The small molecule below binds the protein below.
Small molecule (SMILES): CC(C)CCC[C@@H](C)[C@H]1CC[C@H]2[C@@H]3CC=C4C[C@@H](OC(=O)CCC(=O)O)CC[C@]4(C)[C@H]3CC[C@]12C

Sequence of chain 1.G:
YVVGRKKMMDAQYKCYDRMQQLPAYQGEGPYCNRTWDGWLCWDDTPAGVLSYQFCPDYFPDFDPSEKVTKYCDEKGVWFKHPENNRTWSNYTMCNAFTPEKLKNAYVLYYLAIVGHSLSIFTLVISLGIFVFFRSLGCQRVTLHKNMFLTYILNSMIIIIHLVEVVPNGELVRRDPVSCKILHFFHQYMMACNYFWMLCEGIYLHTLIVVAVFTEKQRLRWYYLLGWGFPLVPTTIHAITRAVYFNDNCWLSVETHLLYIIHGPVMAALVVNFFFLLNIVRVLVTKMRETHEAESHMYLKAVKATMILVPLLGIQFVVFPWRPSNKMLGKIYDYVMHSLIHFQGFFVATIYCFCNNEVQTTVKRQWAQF

Binding-site contacts:
Ligand atom CBA contacts residue PHE233 of chain 1.G at 3.9 Å (hydrophobic).
Ligand atom CAE contacts residue Y011 of chain 1.V at 3.8 Å.
Ligand atom CAJ contacts residue Y011 of chain 1.V at 4.0 Å.
Ligand atom CAI contacts residue TRP275 of chain 1.G at 4.4 Å (hydrophobic).
Ligand atom CAV contacts residue TYR271 of chain 1.G at 4.1 Å (hydrophobic).
Ligand atom CBG contacts residue LEU197 of chain 1.G at 4.3 Å (hydrophobic).
Ligand atom CAK contacts residue ASN194 of chain 1.G at 3.9 Å.
Ligand atom CBD contacts residue TRP275 of chain 1.G at 4.0 Å (hydrophobic).
Ligand atom CAP contacts residue TRP275 of chain 1.G at 4.2 Å (hydrophobic).
Ligand atom CAZ contacts residue ASN194 of chain 1.G at 3.5 Å.
Ligand atom OAF contacts residue THR190 of chain 1.G at 3.2 Å (h-bond).
Ligand atom CAK contacts residue TRP275 of chain 1.G at 4.1 Å (hydrophobic).
Ligand atom CAX contacts residue THR190 of chain 1.G at 4.3 Å.
Ligand atom CAA contacts residue PHE233 of chain 1.G at 3.8 Å (hydrophobic).
Ligand atom CAB contacts residue PHE233 of chain 1.G at 3.5 Å (hydrophobic).
Ligand atom CAP contacts residue LEU201 of chain 1.G at 3.9 Å (hydrophobic).
Ligand atom CAP contacts residue LEU197 of chain 1.G at 4.5 Å (hydrophobic).
Ligand atom CAD contacts residue TRP275 of chain 1.G at 4.1 Å (hydrophobic).
Ligand atom CBA contacts residue Y011 of chain 1.V at 4.5 Å.
Ligand atom CAN contacts residue MET237 of chain 1.G at 4.2 Å (hydrophobic).
Ligand atom CAA contacts residue PLM1 of chain 1.R at 3.7 Å.
Ligand atom CAY contacts residue TYR271 of chain 1.G at 3.4 Å (hydrophobic).
Ligand atom CAD contacts residue Y011 of chain 1.V at 4.0 Å.
Ligand atom CAS contacts residue Y011 of chain 1.V at 3.9 Å.
Ligand atom CAE contacts residue TRP275 of chain 1.G at 3.8 Å (hydrophobic).
Ligand atom CAI contacts residue ASN194 of chain 1.G at 3.2 Å.
Ligand atom CAV contacts residue ASN194 of chain 1.G at 3.6 Å.
Ligand atom CAA contacts residue ILE205 of chain 1.G at 4.3 Å (hydrophobic).
Ligand atom CAQ contacts residue TRP275 of chain 1.G at 3.4 Å (hydrophobic).
Ligand atom OAG contacts residue TYR271 of chain 1.G at 2.6 Å (h-bond).
Ligand atom CAK contacts residue LEU197 of chain 1.G at 3.6 Å (hydrophobic).
Ligand atom CAQ contacts residue LEU201 of chain 1.G at 4.4 Å (hydrophobic).
Ligand atom CAU contacts residue Y011 of chain 1.V at 3.9 Å.
Ligand atom CAC contacts residue Y011 of chain 1.V at 4.0 Å.
Ligand atom CAB contacts residue Y011 of chain 1.V at 4.2 Å.
Ligand atom OAW contacts residue TYR271 of chain 1.G at 3.8 Å.
Ligand atom OAG contacts residue THR190 of chain 1.G at 3.9 Å.
Ligand atom CAQ contacts residue LEU197 of chain 1.G at 3.6 Å (hydrophobic).
Ligand atom CBG contacts residue TRP275 of chain 1.G at 4.4 Å (hydrophobic).